This protein binds this small molecule.
Small molecule (SMILES): O=C(O)C(=O)O

Sequence of chain 1.C:
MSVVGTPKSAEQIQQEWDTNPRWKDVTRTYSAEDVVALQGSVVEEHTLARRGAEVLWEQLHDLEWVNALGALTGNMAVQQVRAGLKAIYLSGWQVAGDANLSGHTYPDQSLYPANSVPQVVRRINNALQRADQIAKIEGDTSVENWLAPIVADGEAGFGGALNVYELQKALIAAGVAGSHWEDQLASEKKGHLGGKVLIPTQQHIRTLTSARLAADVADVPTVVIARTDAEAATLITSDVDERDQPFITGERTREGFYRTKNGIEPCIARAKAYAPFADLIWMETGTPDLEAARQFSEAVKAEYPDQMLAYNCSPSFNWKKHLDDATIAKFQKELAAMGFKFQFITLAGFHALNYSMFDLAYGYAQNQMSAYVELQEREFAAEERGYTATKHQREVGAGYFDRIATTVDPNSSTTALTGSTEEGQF

Binding-site contacts:
Ligand atom O3 contacts residue TRP286 of chain 1.C at 3.2 Å.
Ligand atom O6 contacts residue TRP96 of chain 1.C at 4.0 Å.
Ligand atom O3 contacts residue THR350 of chain 1.C at 3.1 Å.
Ligand atom C2 contacts residue SER94 of chain 1.C at 3.5 Å.
Ligand atom C1 contacts residue ARG231 of chain 1.C at 3.6 Å.
Ligand atom O3 contacts residue QVA194 of chain 1.C at 3.4 Å (h-bond).
Ligand atom O6 contacts residue GLY95 of chain 1.C at 4.0 Å.
Ligand atom O4 contacts residue ASP111 of chain 1.C at 4.0 Å.
Ligand atom O4 contacts residue MG1 of chain 1.P at 2.2 Å.
Ligand atom O3 contacts residue TYR92 of chain 1.C at 3.1 Å (h-bond).
Ligand atom O5 contacts residue ASP156 of chain 1.C at 2.8 Å (salt-bridge).
Ligand atom O5 contacts residue TYR92 of chain 1.C at 3.4 Å (h-bond).
Ligand atom C2 contacts residue TRP96 of chain 1.C at 3.8 Å (hydrophobic).
Ligand atom O4 contacts residue GLY95 of chain 1.C at 3.1 Å (h-bond).
Ligand atom O6 contacts residue THR350 of chain 1.C at 3.4 Å.
Ligand atom O6 contacts residue SER94 of chain 1.C at 2.7 Å (h-bond).
Ligand atom O6 contacts residue TYR92 of chain 1.C at 3.3 Å (h-bond).
Ligand atom O6 contacts residue MG1 of chain 1.P at 4.0 Å.
Ligand atom O5 contacts residue QVA194 of chain 1.C at 3.9 Å.
Ligand atom O4 contacts residue SER94 of chain 1.C at 3.4 Å (h-bond).
Ligand atom O4 contacts residue QVA194 of chain 1.C at 4.0 Å.
Ligand atom O3 contacts residue MG1 of chain 1.P at 4.1 Å.
Ligand atom C2 contacts residue MG1 of chain 1.P at 2.8 Å.
Ligand atom O5 contacts residue TRP286 of chain 1.C at 3.8 Å.
Ligand atom C1 contacts residue TRP286 of chain 1.C at 4.0 Å (hydrophobic).
Ligand atom C1 contacts residue ASP156 of chain 1.C at 3.6 Å.
Ligand atom C1 contacts residue MG1 of chain 1.P at 2.8 Å.
Ligand atom O3 contacts residue ARG231 of chain 1.C at 3.8 Å.
Ligand atom C1 contacts residue TYR92 of chain 1.C at 3.4 Å (hydrophobic).
Ligand atom O6 contacts residue QVA194 of chain 1.C at 3.1 Å (h-bond).
Ligand atom C2 contacts residue QVA194 of chain 1.C at 3.2 Å.
Ligand atom O5 contacts residue HIS183 of chain 1.C at 3.3 Å.
Ligand atom O5 contacts residue MG1 of chain 1.P at 2.1 Å.
Ligand atom C2 contacts residue TYR92 of chain 1.C at 3.4 Å (hydrophobic).
Ligand atom C2 contacts residue ASP156 of chain 1.C at 3.3 Å.
Ligand atom O4 contacts residue TRP96 of chain 1.C at 2.7 Å (h-bond).
Ligand atom O5 contacts residue ARG231 of chain 1.C at 3.2 Å (salt-bridge).
Ligand atom O4 contacts residue ASP156 of chain 1.C at 2.8 Å (salt-bridge).
Ligand atom C1 contacts residue QVA194 of chain 1.C at 3.4 Å.
Ligand atom C2 contacts residue GLY95 of chain 1.C at 3.8 Å.